This protein binds this small molecule.
Small molecule (SMILES): Cc1cc(/C=C/C#N)cc(C)c1Oc1nc(NC2CCN(Cc3ccc(S(N)(=O)=O)cc3)CC2)nc2ccsc12

Sequence of chain 1.B:
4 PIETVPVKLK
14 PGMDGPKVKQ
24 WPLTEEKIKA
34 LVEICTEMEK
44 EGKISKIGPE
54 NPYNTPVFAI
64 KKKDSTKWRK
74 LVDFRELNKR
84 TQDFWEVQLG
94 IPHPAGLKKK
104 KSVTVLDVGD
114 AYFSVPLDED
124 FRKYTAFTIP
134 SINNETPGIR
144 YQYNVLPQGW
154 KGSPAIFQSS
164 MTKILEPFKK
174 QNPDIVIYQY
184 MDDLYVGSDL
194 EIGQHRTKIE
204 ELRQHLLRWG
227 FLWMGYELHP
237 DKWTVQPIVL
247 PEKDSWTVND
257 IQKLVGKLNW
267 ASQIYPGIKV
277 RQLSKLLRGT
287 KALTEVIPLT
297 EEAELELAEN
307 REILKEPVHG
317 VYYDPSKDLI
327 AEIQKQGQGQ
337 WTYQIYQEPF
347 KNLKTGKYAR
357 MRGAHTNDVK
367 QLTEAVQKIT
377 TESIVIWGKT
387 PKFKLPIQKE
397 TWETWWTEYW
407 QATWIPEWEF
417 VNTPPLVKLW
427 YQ

Sequence of chain 1.A:
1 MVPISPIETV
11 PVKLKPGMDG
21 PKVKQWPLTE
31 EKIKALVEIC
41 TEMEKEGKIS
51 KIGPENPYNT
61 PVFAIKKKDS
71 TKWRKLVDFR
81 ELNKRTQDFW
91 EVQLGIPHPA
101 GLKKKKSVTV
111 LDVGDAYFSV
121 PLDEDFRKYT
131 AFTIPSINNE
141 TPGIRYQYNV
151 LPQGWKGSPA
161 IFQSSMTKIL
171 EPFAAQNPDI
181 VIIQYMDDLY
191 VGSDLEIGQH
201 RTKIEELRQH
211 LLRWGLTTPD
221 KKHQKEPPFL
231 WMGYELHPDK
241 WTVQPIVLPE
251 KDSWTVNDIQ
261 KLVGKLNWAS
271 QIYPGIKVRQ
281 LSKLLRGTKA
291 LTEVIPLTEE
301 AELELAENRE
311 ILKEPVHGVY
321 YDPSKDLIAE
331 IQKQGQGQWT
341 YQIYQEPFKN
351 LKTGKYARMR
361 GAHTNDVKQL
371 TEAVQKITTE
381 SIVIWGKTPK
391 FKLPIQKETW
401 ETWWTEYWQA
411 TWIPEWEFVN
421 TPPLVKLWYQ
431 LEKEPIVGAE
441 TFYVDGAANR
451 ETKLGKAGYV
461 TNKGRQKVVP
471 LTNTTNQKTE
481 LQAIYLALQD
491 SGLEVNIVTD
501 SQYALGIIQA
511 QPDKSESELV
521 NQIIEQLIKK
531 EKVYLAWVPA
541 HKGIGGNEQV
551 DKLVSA

Binding-site contacts:
Ligand atom N08 contacts residue TRP231 of chain 1.A at 3.7 Å.
Ligand atom C33 contacts residue TYR320 of chain 1.A at 3.2 Å (hydrophobic).
Ligand atom C11 contacts residue TRP231 of chain 1.A at 3.7 Å (hydrophobic).
Ligand atom C02 contacts residue ILE183 of chain 1.A at 3.7 Å (hydrophobic).
Ligand atom C23 contacts residue PRO238 of chain 1.A at 3.6 Å (hydrophobic).
Ligand atom C37 contacts residue GLU138 of chain 1.B at 3.7 Å.
Ligand atom C34 contacts residue LYS103 of chain 1.A at 3.4 Å.
Ligand atom C38 contacts residue GLU138 of chain 1.B at 3.6 Å.
Ligand atom C32 contacts residue PHE229 of chain 1.A at 3.2 Å (hydrophobic).
Ligand atom C37 contacts residue VAL181 of chain 1.A at 3.7 Å (hydrophobic).
Ligand atom C02 contacts residue TYR190 of chain 1.A at 3.8 Å (hydrophobic).
Ligand atom O29 contacts residue VAL108 of chain 1.A at 3.1 Å (h-bond).
Ligand atom O29 contacts residue LYS106 of chain 1.A at 3.7 Å.
Ligand atom C24 contacts residue PRO238 of chain 1.A at 3.8 Å (hydrophobic).
Ligand atom C31 contacts residue PRO238 of chain 1.A at 3.7 Å (hydrophobic).
Ligand atom C24 contacts residue LYS105 of chain 1.A at 3.5 Å.
Ligand atom C22 contacts residue HIS237 of chain 1.A at 3.2 Å.
Ligand atom N08 contacts residue PHE229 of chain 1.A at 3.1 Å.
Ligand atom C03 contacts residue TYR190 of chain 1.A at 3.4 Å (hydrophobic).
Ligand atom C07 contacts residue TRP231 of chain 1.A at 3.5 Å (hydrophobic).
Ligand atom N17 contacts residue LYS105 of chain 1.A at 3.6 Å.
Ligand atom C06 contacts residue TYR190 of chain 1.A at 3.5 Å (hydrophobic).
Ligand atom O13 contacts residue ILE183 of chain 1.A at 3.2 Å.
Ligand atom N35 contacts residue LEU102 of chain 1.A at 3.7 Å.
Ligand atom C10 contacts residue ILE183 of chain 1.A at 3.6 Å (hydrophobic).
Ligand atom C31 contacts residue PHE229 of chain 1.A at 3.6 Å (hydrophobic).
Ligand atom N08 contacts residue TYR190 of chain 1.A at 3.5 Å (h-bond).
Ligand atom C06 contacts residue TRP231 of chain 1.A at 3.5 Å (hydrophobic).
Ligand atom N28 contacts residue LYS106 of chain 1.A at 3.3 Å (salt-bridge).
Ligand atom O29 contacts residue SER107 of chain 1.A at 3.6 Å.
Ligand atom S39 contacts residue ILE183 of chain 1.A at 3.6 Å.
Ligand atom N17 contacts residue LYS103 of chain 1.A at 2.9 Å (salt-bridge).
Ligand atom C07 contacts residue PHE229 of chain 1.A at 3.5 Å (hydrophobic).
Ligand atom C23 contacts residue PHE229 of chain 1.A at 3.8 Å (hydrophobic).
Ligand atom N17 contacts residue LEU102 of chain 1.A at 3.6 Å.
Ligand atom C07 contacts residue TYR190 of chain 1.A at 3.4 Å (hydrophobic).
Ligand atom C12 contacts residue ILE183 of chain 1.A at 3.3 Å (hydrophobic).
Ligand atom C16 contacts residue LEU102 of chain 1.A at 3.7 Å (hydrophobic).
Ligand atom C38 contacts residue VAL181 of chain 1.A at 3.7 Å (hydrophobic).
Ligand atom C25 contacts residue LYS105 of chain 1.A at 3.4 Å.